Sequence of chain 34.A:
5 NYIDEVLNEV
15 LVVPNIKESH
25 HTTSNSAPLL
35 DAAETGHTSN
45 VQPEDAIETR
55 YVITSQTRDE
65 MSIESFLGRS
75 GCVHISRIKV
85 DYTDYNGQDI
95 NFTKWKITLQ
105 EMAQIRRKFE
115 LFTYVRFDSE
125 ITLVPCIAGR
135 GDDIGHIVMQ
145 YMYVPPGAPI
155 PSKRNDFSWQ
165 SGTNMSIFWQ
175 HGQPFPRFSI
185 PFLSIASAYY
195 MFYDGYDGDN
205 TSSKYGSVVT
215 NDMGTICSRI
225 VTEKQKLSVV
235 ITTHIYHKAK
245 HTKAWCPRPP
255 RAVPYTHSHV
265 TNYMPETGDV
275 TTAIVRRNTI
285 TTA

This protein binds this small molecule.
Small molecule (SMILES): Cc1cc(CCCOc2c(Cl)cc(C3=NCCO3)cc2Cl)on1

Binding-site contacts:
Ligand atom C4 contacts residue LEU103 of chain 34.A at 3.6 Å (hydrophobic).
Ligand atom N3A contacts residue ILE220 of chain 34.A at 4.3 Å.
Ligand atom N3A contacts residue TYR147 of chain 34.A at 4.1 Å.
Ligand atom C3 contacts residue LEU103 of chain 34.A at 4.3 Å (hydrophobic).
Ligand atom C2B contacts residue ILE125 of chain 34.A at 4.1 Å (hydrophobic).
Ligand atom O1A contacts residue ILE239 of chain 34.A at 4.3 Å.
Ligand atom N2 contacts residue MET217 of chain 34.A at 3.1 Å (h-bond).
Ligand atom CL2 contacts residue ILE184 of chain 34.A at 4.2 Å.
Ligand atom C2A contacts residue PHE182 of chain 34.A at 4.1 Å (hydrophobic).
Ligand atom C2B contacts residue TYR147 of chain 34.A at 3.4 Å (hydrophobic).
Ligand atom N3A contacts residue PHE182 of chain 34.A at 4.1 Å.
Ligand atom C2A contacts residue ILE220 of chain 34.A at 4.1 Å (hydrophobic).
Ligand atom C6B contacts residue ILE125 of chain 34.A at 3.3 Å (hydrophobic).
Ligand atom C5B contacts residue ILE220 of chain 34.A at 4.3 Å (hydrophobic).
Ligand atom C31 contacts residue MET195 of chain 34.A at 3.9 Å (hydrophobic).
Ligand atom C5A contacts residue LEU127 of chain 34.A at 3.8 Å (hydrophobic).
Ligand atom C3B contacts residue ILE125 of chain 34.A at 4.3 Å (hydrophobic).
Ligand atom C2C contacts residue ILE101 of chain 34.A at 4.2 Å (hydrophobic).
Ligand atom CL2 contacts residue LEU187 of chain 34.A at 3.9 Å.
Ligand atom C3C contacts residue ILE101 of chain 34.A at 3.8 Å (hydrophobic).
Ligand atom CL1 contacts residue ILE125 of chain 34.A at 3.7 Å.
Ligand atom C4A contacts residue MET146 of chain 34.A at 4.0 Å (hydrophobic).
Ligand atom C4B contacts residue ILE220 of chain 34.A at 4.2 Å (hydrophobic).
Ligand atom C3B contacts residue TYR147 of chain 34.A at 3.3 Å (hydrophobic).
Ligand atom C2B contacts residue ILE184 of chain 34.A at 4.1 Å (hydrophobic).
Ligand atom C1B contacts residue ILE125 of chain 34.A at 3.6 Å (hydrophobic).
Ligand atom O1 contacts residue MET217 of chain 34.A at 2.7 Å (h-bond).
Ligand atom C5A contacts residue TYR145 of chain 34.A at 3.7 Å (hydrophobic).
Ligand atom O1B contacts residue ILE125 of chain 34.A at 4.1 Å.
Ligand atom C31 contacts residue LEU103 of chain 34.A at 4.1 Å (hydrophobic).
Ligand atom O1A contacts residue LEU127 of chain 34.A at 4.1 Å.
Ligand atom C5 contacts residue MET217 of chain 34.A at 3.8 Å (hydrophobic).
Ligand atom CL2 contacts residue TYR147 of chain 34.A at 2.4 Å.
Ligand atom C4A contacts residue TYR145 of chain 34.A at 3.7 Å (hydrophobic).
Ligand atom C2C contacts residue MET217 of chain 34.A at 3.9 Å (hydrophobic).
Ligand atom C4B contacts residue ILE125 of chain 34.A at 4.0 Å (hydrophobic).
Ligand atom CL1 contacts residue ILE239 of chain 34.A at 4.0 Å.
Ligand atom C5B contacts residue ILE125 of chain 34.A at 3.5 Å (hydrophobic).
Ligand atom C3 contacts residue MET217 of chain 34.A at 4.2 Å (hydrophobic).
Ligand atom N2 contacts residue ASN215 of chain 34.A at 4.0 Å.